Binding-site contacts:
Ligand atom C7 contacts residue TYR237 of chain 1.U at 4.1 Å (hydrophobic).
Ligand atom P contacts residue ARG235 of chain 1.U at 3.3 Å.
Ligand atom N3 contacts residue PHE190 of chain 1.U at 3.9 Å.
Ligand atom O5' contacts residue HIS149 of chain 1.T at 4.2 Å.
Ligand atom OP2 contacts residue TYR237 of chain 1.U at 2.7 Å (h-bond).
Ligand atom OP1 contacts residue ILE42 of chain 1.U at 4.1 Å.
Ligand atom OP1 contacts residue VAL153 of chain 1.T at 3.3 Å.
Ligand atom O3' contacts residue TYR237 of chain 1.U at 3.6 Å.
Ligand atom C2' contacts residue LYS154 of chain 1.T at 3.6 Å.
Ligand atom P contacts residue ARG145 of chain 1.T at 3.7 Å.
Ligand atom C6 contacts residue PHE190 of chain 1.U at 3.3 Å (hydrophobic).
Ligand atom OP1 contacts residue ARG235 of chain 1.U at 3.1 Å (salt-bridge).
Ligand atom OP2 contacts residue HIS149 of chain 1.T at 3.3 Å.
Ligand atom O4 contacts residue LYS85 of chain 1.U at 3.2 Å (salt-bridge).
Ligand atom C7 contacts residue LEU40 of chain 1.U at 3.5 Å (hydrophobic).
Ligand atom P contacts residue HIS149 of chain 1.T at 3.8 Å.
Ligand atom C2' contacts residue TYR237 of chain 1.U at 4.0 Å (hydrophobic).
Ligand atom O3' contacts residue VAL153 of chain 1.T at 4.2 Å.
Ligand atom OP2 contacts residue ARG235 of chain 1.U at 2.5 Å (salt-bridge).
Ligand atom OP1 contacts residue ARG145 of chain 1.T at 2.3 Å (salt-bridge).
Ligand atom OP1 contacts residue HIS149 of chain 1.T at 3.1 Å.
Ligand atom C2 contacts residue LYS34 of chain 1.T at 3.3 Å.
Ligand atom C5 contacts residue PHE190 of chain 1.U at 3.3 Å (hydrophobic).
Ligand atom C2 contacts residue PHE190 of chain 1.U at 4.2 Å (hydrophobic).
Ligand atom C2' contacts residue LEU40 of chain 1.U at 4.0 Å (hydrophobic).
Ligand atom N7 contacts residue PHE190 of chain 1.U at 3.5 Å.
Ligand atom OP2 contacts residue ARG156 of chain 1.T at 3.8 Å.
Ligand atom P contacts residue TYR237 of chain 1.U at 3.8 Å.
Ligand atom C8 contacts residue PHE190 of chain 1.U at 3.5 Å (hydrophobic).
Ligand atom C1' contacts residue ARG155 of chain 1.T at 3.6 Å.
Ligand atom N6 contacts residue PHE190 of chain 1.U at 3.5 Å.
Ligand atom N3 contacts residue LYS34 of chain 1.T at 3.3 Å (salt-bridge).
Ligand atom C3' contacts residue ILE42 of chain 1.U at 3.7 Å (hydrophobic).
Ligand atom N4 contacts residue TYR113 of chain 1.T at 3.8 Å.
Ligand atom N1 contacts residue PHE190 of chain 1.U at 3.7 Å.
Ligand atom C2' contacts residue ARG155 of chain 1.T at 3.1 Å.
Ligand atom O3' contacts residue SER39 of chain 1.U at 4.1 Å.
Ligand atom C4 contacts residue PHE190 of chain 1.U at 3.4 Å (hydrophobic).
Ligand atom N9 contacts residue PHE190 of chain 1.U at 3.7 Å.
Ligand atom C5' contacts residue ILE42 of chain 1.U at 3.8 Å (hydrophobic).

This small molecule binds to this protein.
Small molecule (SMILES): Cc1cn([C@H]2C[C@H](O[P](=O)(O)OC[C@H]3O[C@@H](n4ccc(N)nc4=O)C[C@@H]3O[P](=O)(O)OC[C@H]3O[C@@H](n4ccc(N)nc4=O)C[C@@H]3O[P](=O)(O)OC[C@H]3O[C@@H](n4ccc(N)nc4=O)C[C@@H]3O[P](=O)(O)OC[C@H]3O[C@@H](n4cnc5c(N)ncnc54)C[C@@H]3O)[C@@H](CO[P](=O)(O)O[C@H]3C[C@H](n4cnc5c(N)ncnc54)O[C@@H]3CO[P](=O)(O)O[C@H]3C[C@H](n4cnc5c(N)ncnc54)O[C@@H]3CO[P](=O)(O)O[C@H]3C[C@H](n4cnc5c(N)ncnc54)O[C@@H]3CO[P](=O)(O)O[C@H]3C[C@H](n4cnc5c(N)ncnc54)O[C@@H]3COP(=O)=O)O2)c(=O)[nH]c1=O

Sequence of chain 1.T:
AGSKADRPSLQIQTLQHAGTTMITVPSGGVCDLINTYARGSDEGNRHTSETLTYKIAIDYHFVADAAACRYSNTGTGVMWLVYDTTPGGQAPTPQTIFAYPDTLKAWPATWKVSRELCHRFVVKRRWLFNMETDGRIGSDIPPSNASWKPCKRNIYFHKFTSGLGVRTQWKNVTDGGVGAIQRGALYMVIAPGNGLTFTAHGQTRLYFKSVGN

Sequence of chain 1.U:
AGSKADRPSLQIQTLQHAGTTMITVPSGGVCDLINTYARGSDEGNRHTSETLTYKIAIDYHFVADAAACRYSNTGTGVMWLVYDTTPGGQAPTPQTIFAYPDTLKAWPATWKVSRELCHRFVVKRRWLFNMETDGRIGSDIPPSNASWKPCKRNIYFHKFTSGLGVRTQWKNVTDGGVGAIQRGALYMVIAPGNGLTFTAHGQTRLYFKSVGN